Sequence of chain 1.C:
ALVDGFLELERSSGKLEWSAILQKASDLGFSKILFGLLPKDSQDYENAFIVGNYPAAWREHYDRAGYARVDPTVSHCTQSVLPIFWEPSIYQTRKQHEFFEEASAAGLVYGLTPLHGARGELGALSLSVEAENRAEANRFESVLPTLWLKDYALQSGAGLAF

The protein below binds the small molecule below.
Small molecule (SMILES): CCCCCCCCCC(=O)CC(=O)N[C@H]1CCOC1=O

Binding-site contacts:
Ligand atom C8 contacts residue THR77 of chain 1.C at 3.6 Å.
Ligand atom C21 contacts residue CYS81 of chain 1.C at 3.7 Å (hydrophobic).
Ligand atom O9 contacts residue TRP90 of chain 1.C at 3.8 Å.
Ligand atom C13 contacts residue VAL78 of chain 1.C at 3.7 Å (hydrophobic).
Ligand atom C13 contacts residue TYR66 of chain 1.C at 3.2 Å (hydrophobic).
Ligand atom C2 contacts residue PHE103 of chain 1.C at 3.8 Å (hydrophobic).
Ligand atom O6 contacts residue TRP62 of chain 1.C at 3.1 Å (h-bond).
Ligand atom C8 contacts residue TYR58 of chain 1.C at 3.7 Å (hydrophobic).
Ligand atom C18 contacts residue ALA52 of chain 1.C at 3.6 Å (hydrophobic).
Ligand atom N7 contacts residue THR77 of chain 1.C at 3.5 Å (h-bond).
Ligand atom C10 contacts residue SER131 of chain 1.C at 3.7 Å.
Ligand atom N7 contacts residue ASP75 of chain 1.C at 2.8 Å (salt-bridge).
Ligand atom OAP contacts residue ALA107 of chain 1.C at 3.3 Å.
Ligand atom C10 contacts residue TYR66 of chain 1.C at 3.8 Å (hydrophobic).
Ligand atom C8 contacts residue ASP75 of chain 1.C at 3.5 Å.
Ligand atom C2 contacts residue LEU112 of chain 1.C at 3.5 Å (hydrophobic).
Ligand atom C11 contacts residue ASP75 of chain 1.C at 3.7 Å.
Ligand atom C14 contacts residue TYR66 of chain 1.C at 3.7 Å (hydrophobic).
Ligand atom O6 contacts residue LEU112 of chain 1.C at 3.4 Å.
Ligand atom OAP contacts residue PHE103 of chain 1.C at 3.8 Å.
Ligand atom C17 contacts residue ALA52 of chain 1.C at 3.6 Å (hydrophobic).
Ligand atom O12 contacts residue LEU38 of chain 1.C at 3.7 Å.
Ligand atom C5 contacts residue TYR95 of chain 1.C at 3.6 Å (hydrophobic).
Ligand atom C10 contacts residue ASP75 of chain 1.C at 3.2 Å.
Ligand atom C10 contacts residue THR77 of chain 1.C at 3.3 Å.
Ligand atom C11 contacts residue TYR66 of chain 1.C at 3.2 Å (hydrophobic).
Ligand atom C1 contacts residue TYR58 of chain 1.C at 3.8 Å (hydrophobic).
Ligand atom C1 contacts residue TRP90 of chain 1.C at 3.8 Å (hydrophobic).
Ligand atom O9 contacts residue TYR58 of chain 1.C at 2.6 Å (h-bond).
Ligand atom O12 contacts residue TYR66 of chain 1.C at 3.6 Å.
Ligand atom O6 contacts residue PHE103 of chain 1.C at 3.9 Å.
Ligand atom O9 contacts residue SER131 of chain 1.C at 2.6 Å (h-bond).
Ligand atom C4 contacts residue TYR95 of chain 1.C at 3.2 Å (hydrophobic).
Ligand atom C5 contacts residue TRP90 of chain 1.C at 3.8 Å (hydrophobic).
Ligand atom C21 contacts residue GLY128 of chain 1.C at 3.7 Å.
Ligand atom C4 contacts residue ALA107 of chain 1.C at 3.9 Å (hydrophobic).
Ligand atom OAP contacts residue LEU112 of chain 1.C at 3.4 Å.
Ligand atom O6 contacts residue TYR58 of chain 1.C at 3.7 Å.
Ligand atom C20 contacts residue TYR49 of chain 1.C at 3.8 Å (hydrophobic).
Ligand atom C8 contacts residue SER131 of chain 1.C at 3.4 Å.